The small molecule below binds the protein below.
Small molecule (SMILES): CC(=O)N[C@@H]1[C@@H](O)[C@H](O)[C@@H](CO)O[C@H]1O

Sequence of chain 1.A:
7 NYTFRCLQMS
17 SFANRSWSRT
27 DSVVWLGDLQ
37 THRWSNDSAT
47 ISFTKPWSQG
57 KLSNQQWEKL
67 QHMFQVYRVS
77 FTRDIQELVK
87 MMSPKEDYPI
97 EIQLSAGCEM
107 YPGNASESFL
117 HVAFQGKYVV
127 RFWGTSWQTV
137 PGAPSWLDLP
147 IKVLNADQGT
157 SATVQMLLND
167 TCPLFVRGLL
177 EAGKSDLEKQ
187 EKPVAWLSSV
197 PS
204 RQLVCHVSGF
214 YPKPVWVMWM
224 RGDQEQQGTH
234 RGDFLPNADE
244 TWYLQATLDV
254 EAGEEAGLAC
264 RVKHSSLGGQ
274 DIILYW

Binding-site contacts:
Ligand atom C3 contacts residue ASN20 of chain 1.A at 3.8 Å.
Ligand atom C5 contacts residue ASN20 of chain 1.A at 3.7 Å.
Ligand atom C1 contacts residue ASN20 of chain 1.A at 1.5 Å.
Ligand atom C7 contacts residue SER22 of chain 1.A at 4.3 Å.
Ligand atom C8 contacts residue SER22 of chain 1.A at 3.8 Å.
Ligand atom C2 contacts residue ASN20 of chain 1.A at 2.4 Å.
Ligand atom O6 contacts residue ALA19 of chain 1.A at 4.0 Å.
Ligand atom C7 contacts residue ASN20 of chain 1.A at 3.4 Å.
Ligand atom C6 contacts residue TRP23 of chain 1.A at 4.4 Å (hydrophobic).
Ligand atom C1 contacts residue ALA19 of chain 1.A at 4.5 Å (hydrophobic).
Ligand atom O5 contacts residue TRP23 of chain 1.A at 3.7 Å.
Ligand atom C6 contacts residue ALA19 of chain 1.A at 4.3 Å (hydrophobic).
Ligand atom C1 contacts residue TRP23 of chain 1.A at 3.7 Å (hydrophobic).
Ligand atom O5 contacts residue ALA19 of chain 1.A at 3.6 Å.
Ligand atom O5 contacts residue ASN20 of chain 1.A at 2.4 Å (h-bond).
Ligand atom N2 contacts residue ASN20 of chain 1.A at 3.0 Å (h-bond).
Ligand atom C4 contacts residue ASN20 of chain 1.A at 4.1 Å.
Ligand atom C5 contacts residue TRP23 of chain 1.A at 4.0 Å (hydrophobic).
Ligand atom O7 contacts residue ASN20 of chain 1.A at 3.4 Å (h-bond).
Ligand atom N2 contacts residue SER22 of chain 1.A at 4.4 Å.